This small molecule binds to this protein.
Small molecule (SMILES): Nc1ccccc1O

Sequence of chain 1.B:
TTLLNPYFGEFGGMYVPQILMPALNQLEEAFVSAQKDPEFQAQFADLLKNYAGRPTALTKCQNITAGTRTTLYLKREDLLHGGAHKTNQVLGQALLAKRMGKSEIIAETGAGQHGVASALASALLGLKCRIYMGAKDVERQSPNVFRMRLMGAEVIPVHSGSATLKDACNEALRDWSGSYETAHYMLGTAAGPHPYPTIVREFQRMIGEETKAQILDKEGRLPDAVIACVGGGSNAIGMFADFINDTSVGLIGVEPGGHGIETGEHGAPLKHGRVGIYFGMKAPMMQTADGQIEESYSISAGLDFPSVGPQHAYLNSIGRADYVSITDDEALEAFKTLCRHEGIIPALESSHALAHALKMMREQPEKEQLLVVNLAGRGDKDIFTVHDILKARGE

Binding-site contacts:
Ligand atom N contacts residue ARG379 of chain 1.B at 3.9 Å.
Ligand atom C5 contacts residue ARG148 of chain 1.B at 4.1 Å.
Ligand atom C6 contacts residue GLY83 of chain 1.B at 4.1 Å.
Ligand atom C4 contacts residue VAL117 of chain 1.B at 3.4 Å (hydrophobic).
Ligand atom C3 contacts residue LEU121 of chain 1.B at 4.1 Å (hydrophobic).
Ligand atom C6 contacts residue ARG379 of chain 1.B at 4.2 Å.
Ligand atom O contacts residue HIS82 of chain 1.B at 3.3 Å.
Ligand atom C4 contacts residue LEU121 of chain 1.B at 3.7 Å (hydrophobic).
Ligand atom C3 contacts residue HIS82 of chain 1.B at 3.5 Å.
Ligand atom C5 contacts residue GLY83 of chain 1.B at 3.8 Å.
Ligand atom C4 contacts residue MET152 of chain 1.B at 4.2 Å (hydrophobic).
Ligand atom C3 contacts residue GLY83 of chain 1.B at 4.4 Å.
Ligand atom C2 contacts residue HIS82 of chain 1.B at 3.6 Å.
Ligand atom C1 contacts residue ARG379 of chain 1.B at 4.3 Å.
Ligand atom C5 contacts residue VAL117 of chain 1.B at 3.4 Å (hydrophobic).
Ligand atom C4 contacts residue GLY83 of chain 1.B at 4.0 Å.
Ligand atom C3 contacts residue MET152 of chain 1.B at 4.4 Å (hydrophobic).
Ligand atom C6 contacts residue ARG148 of chain 1.B at 4.0 Å.